Sequence of chain 1.A:
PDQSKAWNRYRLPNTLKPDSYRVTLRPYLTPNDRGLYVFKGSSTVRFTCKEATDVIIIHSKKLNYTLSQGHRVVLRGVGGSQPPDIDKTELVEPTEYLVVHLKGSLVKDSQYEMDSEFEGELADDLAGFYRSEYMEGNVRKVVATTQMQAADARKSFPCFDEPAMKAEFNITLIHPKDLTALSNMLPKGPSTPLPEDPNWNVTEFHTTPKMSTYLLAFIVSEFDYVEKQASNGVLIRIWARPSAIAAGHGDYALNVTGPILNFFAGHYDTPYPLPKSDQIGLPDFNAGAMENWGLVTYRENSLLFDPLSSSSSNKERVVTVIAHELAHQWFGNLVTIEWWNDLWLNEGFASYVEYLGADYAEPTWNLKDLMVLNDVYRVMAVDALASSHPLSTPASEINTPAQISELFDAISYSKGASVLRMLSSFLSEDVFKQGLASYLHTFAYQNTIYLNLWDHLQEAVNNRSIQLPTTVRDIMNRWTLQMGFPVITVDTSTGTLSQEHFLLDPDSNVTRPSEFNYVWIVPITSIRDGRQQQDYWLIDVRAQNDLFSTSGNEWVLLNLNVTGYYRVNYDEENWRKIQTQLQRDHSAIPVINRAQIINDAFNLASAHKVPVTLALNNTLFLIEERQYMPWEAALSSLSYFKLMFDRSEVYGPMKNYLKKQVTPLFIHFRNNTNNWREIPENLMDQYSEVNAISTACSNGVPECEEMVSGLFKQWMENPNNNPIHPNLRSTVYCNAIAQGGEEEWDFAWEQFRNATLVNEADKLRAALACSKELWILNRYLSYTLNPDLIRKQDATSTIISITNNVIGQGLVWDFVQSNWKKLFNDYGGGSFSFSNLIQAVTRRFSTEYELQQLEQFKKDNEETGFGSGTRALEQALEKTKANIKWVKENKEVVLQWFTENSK

This protein binds this small molecule.
Small molecule (SMILES): CC[C@H](C)[C@H](NC(=O)[C@H](Cc1ccc(O)cc1)NC(=O)[C@@H](N)C(C)C)C(=O)N[C@@H](CC1=NC=NC1)C(=O)N1CCC[C@H]1C(=O)N[C@@H](Cc1ccccc1)C(=O)O

Binding-site contacts:
Ligand atom CE2 contacts residue VAL321 of chain 1.A at 3.7 Å (hydrophobic).
Ligand atom O contacts residue ARG378 of chain 1.A at 3.3 Å (salt-bridge).
Ligand atom N contacts residue ARG378 of chain 1.A at 3.2 Å (salt-bridge).
Ligand atom C contacts residue ARG378 of chain 1.A at 3.7 Å.
Ligand atom CG2 contacts residue PHE408 of chain 1.A at 3.6 Å (hydrophobic).
Ligand atom CB contacts residue GLU325 of chain 1.A at 3.5 Å.
Ligand atom O contacts residue ALA287 of chain 1.A at 3.5 Å.
Ligand atom CA contacts residue GLU291 of chain 1.A at 3.5 Å.
Ligand atom C contacts residue ALA289 of chain 1.A at 3.5 Å (hydrophobic).
Ligand atom O contacts residue ALA289 of chain 1.A at 3.6 Å (h-bond).
Ligand atom O contacts residue GLU347 of chain 1.A at 3.0 Å (salt-bridge).
Ligand atom O contacts residue GLY288 of chain 1.A at 2.8 Å (h-bond).
Ligand atom CG2 contacts residue SER833 of chain 1.A at 3.6 Å.
Ligand atom O contacts residue TYR413 of chain 1.A at 2.7 Å (h-bond).
Ligand atom CG2 contacts residue GLN149 of chain 1.A at 3.5 Å.
Ligand atom N contacts residue ALA289 of chain 1.A at 2.9 Å (h-bond).
Ligand atom CB contacts residue ASN836 of chain 1.A at 3.6 Å.
Ligand atom O contacts residue HIS324 of chain 1.A at 3.4 Å (h-bond).
Ligand atom CG contacts residue ASN836 of chain 1.A at 3.5 Å.
Ligand atom N contacts residue GLU347 of chain 1.A at 2.7 Å (salt-bridge).
Ligand atom CG1 contacts residue GLN149 of chain 1.A at 3.6 Å.
Ligand atom CD2 contacts residue GLN839 of chain 1.A at 3.7 Å.
Ligand atom C contacts residue TYR413 of chain 1.A at 3.6 Å (hydrophobic).
Ligand atom CZ contacts residue ASN836 of chain 1.A at 3.6 Å.
Ligand atom CB contacts residue ARG378 of chain 1.A at 3.2 Å.
Ligand atom CB contacts residue ARG317 of chain 1.A at 3.4 Å.
Ligand atom CG contacts residue ARG317 of chain 1.A at 3.7 Å.
Ligand atom CG1 contacts residue ALA289 of chain 1.A at 3.5 Å (hydrophobic).
Ligand atom CG2 contacts residue TYR413 of chain 1.A at 3.2 Å (hydrophobic).
Ligand atom CD1 contacts residue TYR413 of chain 1.A at 3.7 Å (hydrophobic).
Ligand atom CD1 contacts residue ASN836 of chain 1.A at 3.5 Å.
Ligand atom CA contacts residue ARG378 of chain 1.A at 3.4 Å.
Ligand atom CD1 contacts residue HIS324 of chain 1.A at 3.5 Å.
Ligand atom N contacts residue GLU291 of chain 1.A at 2.8 Å (salt-bridge).
Ligand atom CB contacts residue ALA289 of chain 1.A at 3.5 Å (hydrophobic).
Ligand atom CG1 contacts residue MET290 of chain 1.A at 3.5 Å (hydrophobic).
Ligand atom N contacts residue GLU325 of chain 1.A at 3.5 Å (salt-bridge).
Ligand atom CA contacts residue ALA289 of chain 1.A at 3.2 Å (hydrophobic).
Ligand atom N contacts residue GLN149 of chain 1.A at 2.8 Å (h-bond).
Ligand atom CG1 contacts residue GLN147 of chain 1.A at 3.6 Å.